Binding-site contacts:
Ligand atom C1 contacts residue ASN104 of chain 1.B at 1.6 Å.
Ligand atom C2 contacts residue ASN104 of chain 1.B at 3.0 Å.
Ligand atom C6 contacts residue ASN104 of chain 1.B at 3.9 Å.
Ligand atom C6 contacts residue LEU103 of chain 1.B at 4.3 Å (hydrophobic).
Ligand atom O2 contacts residue ASN104 of chain 1.B at 3.9 Å.
Ligand atom O5 contacts residue PRO102 of chain 1.B at 3.6 Å.
Ligand atom C6 contacts residue PRO102 of chain 1.B at 3.2 Å (hydrophobic).
Ligand atom O5 contacts residue ASN104 of chain 1.B at 2.2 Å (h-bond).
Ligand atom C5 contacts residue ASN104 of chain 1.B at 2.9 Å.
Ligand atom O6 contacts residue PRO102 of chain 1.B at 4.3 Å.
Ligand atom C3 contacts residue ASN104 of chain 1.B at 4.0 Å.
Ligand atom C5 contacts residue PRO102 of chain 1.B at 4.0 Å (hydrophobic).
Ligand atom C4 contacts residue ASN104 of chain 1.B at 4.0 Å.

The protein below binds the small molecule below.
Small molecule (SMILES): OC[C@H]1O[C@H](O)[C@@H](O)[C@@H](O)[C@@H]1O

Sequence of chain 1.B:
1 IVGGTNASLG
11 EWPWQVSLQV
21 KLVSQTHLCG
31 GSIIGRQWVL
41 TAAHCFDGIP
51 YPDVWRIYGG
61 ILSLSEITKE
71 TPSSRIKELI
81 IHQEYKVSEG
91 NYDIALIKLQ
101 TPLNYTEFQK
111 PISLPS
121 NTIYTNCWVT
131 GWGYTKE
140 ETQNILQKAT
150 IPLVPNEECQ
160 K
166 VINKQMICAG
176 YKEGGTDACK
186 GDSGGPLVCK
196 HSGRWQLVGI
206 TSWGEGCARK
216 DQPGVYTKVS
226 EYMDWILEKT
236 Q